Sequence of chain 1.E:
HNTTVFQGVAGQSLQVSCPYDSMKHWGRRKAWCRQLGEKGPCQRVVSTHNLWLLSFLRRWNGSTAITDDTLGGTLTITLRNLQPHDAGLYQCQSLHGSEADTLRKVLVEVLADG

The protein below binds the small molecule below.
Small molecule (SMILES): CC(=O)N[C@@H]1[C@@H](O)[C@H](O)[C@@H](CO)O[C@H]1O

Binding-site contacts:
Ligand atom O5 contacts residue ASN64 of chain 1.E at 3.6 Å (h-bond).
Ligand atom O7 contacts residue ASN64 of chain 1.E at 3.4 Å (h-bond).
Ligand atom C7 contacts residue ASN64 of chain 1.E at 3.1 Å.
Ligand atom C2 contacts residue ASN64 of chain 1.E at 3.4 Å.
Ligand atom O7 contacts residue VAL48 of chain 1.E at 4.1 Å.
Ligand atom O3 contacts residue ARG47 of chain 1.E at 4.1 Å.
Ligand atom C4 contacts residue ARG47 of chain 1.E at 3.7 Å.
Ligand atom C1 contacts residue ASN64 of chain 1.E at 3.3 Å.
Ligand atom C3 contacts residue ARG47 of chain 1.E at 4.3 Å.
Ligand atom C2 contacts residue VAL48 of chain 1.E at 4.3 Å (hydrophobic).
Ligand atom C2 contacts residue ARG47 of chain 1.E at 4.4 Å.
Ligand atom N2 contacts residue ASN64 of chain 1.E at 3.1 Å (h-bond).
Ligand atom O4 contacts residue GLN46 of chain 1.E at 4.2 Å.
Ligand atom O4 contacts residue ARG47 of chain 1.E at 4.5 Å.
Ligand atom C8 contacts residue ASN64 of chain 1.E at 3.8 Å.
Ligand atom O6 contacts residue ARG47 of chain 1.E at 4.3 Å.